Binding-site contacts:
Ligand atom O5 contacts residue SER23 of chain 1.A at 2.8 Å (h-bond).
Ligand atom O1 contacts residue GLN171 of chain 1.A at 3.0 Å (h-bond).
Ligand atom P1 contacts residue SER197 of chain 1.A at 3.5 Å.
Ligand atom O11 contacts residue ARG344 of chain 1.A at 3.0 Å (salt-bridge).
Ligand atom O12 contacts residue HIS385 of chain 1.A at 3.0 Å.
Ligand atom O4 contacts residue ARG27 of chain 1.A at 2.7 Å (salt-bridge).
Ligand atom O8 contacts residue GLN171 of chain 1.A at 3.5 Å (h-bond).
Ligand atom O6 contacts residue SER197 of chain 1.A at 3.3 Å.
Ligand atom P1 contacts residue SER169 of chain 1.A at 3.5 Å.
Ligand atom O11 contacts residue ASP313 of chain 1.A at 2.7 Å (salt-bridge).
Ligand atom C6 contacts residue LYS22 of chain 1.A at 3.5 Å.
Ligand atom C2 contacts residue TYR200 of chain 1.A at 3.4 Å (hydrophobic).
Ligand atom O13 contacts residue HIS385 of chain 1.A at 2.7 Å (h-bond).
Ligand atom C10 contacts residue LYS22 of chain 1.A at 3.0 Å.
Ligand atom O3 contacts residue LYS22 of chain 1.A at 3.0 Å (salt-bridge).
Ligand atom O5 contacts residue ARG27 of chain 1.A at 2.8 Å (salt-bridge).
Ligand atom O12 contacts residue ARG386 of chain 1.A at 3.0 Å (salt-bridge).
Ligand atom O11 contacts residue ARG386 of chain 1.A at 2.9 Å (salt-bridge).
Ligand atom O8 contacts residue SER169 of chain 1.A at 2.5 Å (h-bond).
Ligand atom O7 contacts residue LYS340 of chain 1.A at 2.6 Å (salt-bridge).
Ligand atom O2 contacts residue ASP313 of chain 1.A at 2.9 Å (salt-bridge).
Ligand atom O5 contacts residue THR97 of chain 1.A at 3.5 Å.
Ligand atom C7 contacts residue ARG27 of chain 1.A at 3.4 Å.
Ligand atom O12 contacts residue LYS22 of chain 1.A at 2.7 Å (salt-bridge).
Ligand atom O4 contacts residue GLN171 of chain 1.A at 3.5 Å.
Ligand atom O6 contacts residue SER169 of chain 1.A at 3.4 Å (h-bond).
Ligand atom O9 contacts residue LYS22 of chain 1.A at 2.6 Å (salt-bridge).
Ligand atom C4 contacts residue ASP313 of chain 1.A at 3.2 Å.
Ligand atom O13 contacts residue GLU341 of chain 1.A at 3.4 Å.
Ligand atom O13 contacts residue ARG344 of chain 1.A at 3.0 Å (salt-bridge).
Ligand atom O7 contacts residue SER197 of chain 1.A at 2.5 Å (h-bond).
Ligand atom O3 contacts residue ASP313 of chain 1.A at 3.3 Å (salt-bridge).
Ligand atom O6 contacts residue SER170 of chain 1.A at 2.6 Å (h-bond).
Ligand atom O2 contacts residue LYS340 of chain 1.A at 2.7 Å (salt-bridge).
Ligand atom C8 contacts residue LYS22 of chain 1.A at 3.6 Å.
Ligand atom O7 contacts residue ASN336 of chain 1.A at 2.8 Å (h-bond).
Ligand atom O9 contacts residue THR97 of chain 1.A at 3.5 Å.
Ligand atom P2 contacts residue HIS385 of chain 1.A at 3.4 Å.
Ligand atom C1 contacts residue TYR200 of chain 1.A at 3.6 Å (hydrophobic).
Ligand atom C9 contacts residue LYS340 of chain 1.A at 3.5 Å.

This small molecule binds to this protein.
Small molecule (SMILES): C[C@](O[C@@H]1CC(C(=O)O)=C[C@@H](OP(=O)(O)O)[C@H]1O)(C(=O)O)P(=O)(O)O

Sequence of chain 1.A:
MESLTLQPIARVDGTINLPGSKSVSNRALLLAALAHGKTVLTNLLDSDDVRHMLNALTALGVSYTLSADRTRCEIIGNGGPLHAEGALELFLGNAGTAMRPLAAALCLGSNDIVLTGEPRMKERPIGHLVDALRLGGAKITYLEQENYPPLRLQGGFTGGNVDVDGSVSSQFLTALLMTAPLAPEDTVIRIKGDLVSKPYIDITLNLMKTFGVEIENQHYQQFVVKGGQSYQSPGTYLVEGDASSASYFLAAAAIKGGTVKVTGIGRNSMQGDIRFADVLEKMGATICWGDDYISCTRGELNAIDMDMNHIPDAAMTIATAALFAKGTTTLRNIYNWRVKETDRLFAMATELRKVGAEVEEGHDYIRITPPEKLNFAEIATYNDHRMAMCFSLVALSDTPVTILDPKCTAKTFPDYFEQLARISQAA